Sequence of chain 1.B:
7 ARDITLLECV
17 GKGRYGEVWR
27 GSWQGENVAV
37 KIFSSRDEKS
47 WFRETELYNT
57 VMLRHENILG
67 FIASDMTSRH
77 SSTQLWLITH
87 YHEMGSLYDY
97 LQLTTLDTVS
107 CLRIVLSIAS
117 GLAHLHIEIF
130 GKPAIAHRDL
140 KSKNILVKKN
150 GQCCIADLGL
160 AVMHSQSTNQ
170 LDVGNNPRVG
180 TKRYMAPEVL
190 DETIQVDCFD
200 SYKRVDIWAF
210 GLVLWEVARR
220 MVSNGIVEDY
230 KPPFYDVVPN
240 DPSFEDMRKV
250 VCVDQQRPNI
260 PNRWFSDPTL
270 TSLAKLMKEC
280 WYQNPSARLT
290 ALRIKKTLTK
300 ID

A protein and the small-molecule ligand that binds it are described below.
Small molecule (SMILES): O=S1(=O)CCN1

Binding-site contacts:
Ligand atom N06 contacts residue TRP280 of chain 1.B at 3.7 Å.
Ligand atom O01 contacts residue TRP280 of chain 1.B at 3.5 Å (h-bond).
Ligand atom N06 contacts residue LYS277 of chain 1.B at 2.6 Å (salt-bridge).
Ligand atom C04 contacts residue LYS277 of chain 1.B at 4.1 Å.
Ligand atom S02 contacts residue ARG256 of chain 1.B at 4.3 Å.
Ligand atom O03 contacts residue TRP280 of chain 1.B at 3.7 Å.
Ligand atom O03 contacts residue LYS277 of chain 1.B at 3.4 Å.
Ligand atom C05 contacts residue LYS277 of chain 1.B at 3.7 Å.
Ligand atom C05 contacts residue TYR281 of chain 1.B at 3.3 Å (hydrophobic).
Ligand atom N06 contacts residue TYR281 of chain 1.B at 3.7 Å.
Ligand atom S02 contacts residue LYS277 of chain 1.B at 3.7 Å.
Ligand atom O03 contacts residue ARG256 of chain 1.B at 4.2 Å.
Ligand atom O01 contacts residue ARG256 of chain 1.B at 3.5 Å.
Ligand atom S02 contacts residue TRP280 of chain 1.B at 4.0 Å.